The protein below binds the small molecule below.
Small molecule (SMILES): COc1ccc(/C=C2\SC(=O)N(CC(=O)O)C2=O)cc1

Sequence of chain 1.B:
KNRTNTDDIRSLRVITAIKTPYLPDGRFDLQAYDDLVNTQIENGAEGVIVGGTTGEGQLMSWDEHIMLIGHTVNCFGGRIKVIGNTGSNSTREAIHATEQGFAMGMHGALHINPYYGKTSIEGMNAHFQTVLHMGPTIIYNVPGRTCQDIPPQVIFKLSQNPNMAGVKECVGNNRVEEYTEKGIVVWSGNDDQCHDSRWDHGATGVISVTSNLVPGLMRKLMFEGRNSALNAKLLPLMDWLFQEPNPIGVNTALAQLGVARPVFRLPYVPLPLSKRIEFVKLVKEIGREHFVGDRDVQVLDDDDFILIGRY

Sequence of chain 2.B:
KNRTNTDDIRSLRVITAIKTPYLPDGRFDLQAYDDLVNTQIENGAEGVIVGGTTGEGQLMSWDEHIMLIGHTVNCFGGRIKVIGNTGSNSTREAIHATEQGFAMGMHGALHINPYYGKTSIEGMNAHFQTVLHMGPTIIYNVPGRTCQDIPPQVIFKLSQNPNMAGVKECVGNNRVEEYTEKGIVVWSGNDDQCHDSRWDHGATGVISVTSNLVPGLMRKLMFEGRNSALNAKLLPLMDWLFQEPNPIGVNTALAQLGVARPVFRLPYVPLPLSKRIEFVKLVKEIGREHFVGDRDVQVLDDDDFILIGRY

Binding-site contacts:
Ligand atom O1 contacts residue GLU120 of chain 1.B at 3.4 Å.
Ligand atom C4 contacts residue ASP90 of chain 2.B at 4.1 Å.
Ligand atom S1 contacts residue YXP1 of chain 2.H at 3.8 Å.
Ligand atom O4 contacts residue SER88 of chain 1.A at 3.1 Å (h-bond).
Ligand atom O4 contacts residue ASP90 of chain 1.A at 2.9 Å (salt-bridge).
Ligand atom O3 contacts residue YXP1 of chain 2.H at 4.0 Å.
Ligand atom C1 contacts residue TRP89 of chain 1.B at 3.4 Å (hydrophobic).
Ligand atom C10 contacts residue SER88 of chain 1.A at 4.0 Å.
Ligand atom C8 contacts residue YXP1 of chain 2.H at 3.5 Å.
Ligand atom N1 contacts residue ASP90 of chain 1.A at 3.6 Å.
Ligand atom S1 contacts residue SER88 of chain 1.A at 3.9 Å.
Ligand atom C11 contacts residue YXP1 of chain 2.H at 3.4 Å.
Ligand atom C1 contacts residue GLU120 of chain 1.B at 3.6 Å.
Ligand atom C9 contacts residue YXP1 of chain 2.H at 3.1 Å.
Ligand atom C10 contacts residue ASP90 of chain 1.A at 2.9 Å.
Ligand atom C1 contacts residue ALA124 of chain 1.B at 4.1 Å (hydrophobic).
Ligand atom O5 contacts residue YXP1 of chain 2.H at 3.3 Å.
Ligand atom C11 contacts residue ASP90 of chain 1.A at 3.8 Å.
Ligand atom C12 contacts residue YXP1 of chain 2.H at 3.5 Å.
Ligand atom C7 contacts residue SER88 of chain 1.A at 4.0 Å.
Ligand atom C13 contacts residue YXP1 of chain 2.H at 3.8 Å.
Ligand atom O1 contacts residue HIS123 of chain 1.B at 3.6 Å.
Ligand atom C5 contacts residue YXP1 of chain 2.H at 3.3 Å.
Ligand atom O4 contacts residue GLN127 of chain 2.A at 4.0 Å.
Ligand atom C7 contacts residue YXP1 of chain 2.H at 3.5 Å.
Ligand atom C9 contacts residue ASP90 of chain 1.A at 3.4 Å.
Ligand atom C3 contacts residue YXP1 of chain 2.H at 3.9 Å.
Ligand atom C13 contacts residue HIS123 of chain 1.B at 3.7 Å.
Ligand atom O3 contacts residue ASP90 of chain 1.A at 3.2 Å (salt-bridge).
Ligand atom S1 contacts residue ARG119 of chain 1.B at 3.5 Å (salt-bridge).
Ligand atom C3 contacts residue TRP89 of chain 1.B at 4.0 Å (hydrophobic).
Ligand atom C2 contacts residue GLU120 of chain 1.B at 4.1 Å.
Ligand atom O3 contacts residue GLN127 of chain 2.A at 3.1 Å (h-bond).
Ligand atom O2 contacts residue YXP1 of chain 2.H at 3.7 Å.
Ligand atom C6 contacts residue YXP1 of chain 2.H at 3.3 Å.
Ligand atom C2 contacts residue YXP1 of chain 2.H at 4.0 Å.
Ligand atom C4 contacts residue YXP1 of chain 2.H at 3.6 Å.
Ligand atom N1 contacts residue YXP1 of chain 2.H at 3.6 Å.
Ligand atom O5 contacts residue ASP90 of chain 1.A at 3.6 Å.
Ligand atom C10 contacts residue GLN127 of chain 2.A at 3.9 Å.

Sequence of chain 2.A:
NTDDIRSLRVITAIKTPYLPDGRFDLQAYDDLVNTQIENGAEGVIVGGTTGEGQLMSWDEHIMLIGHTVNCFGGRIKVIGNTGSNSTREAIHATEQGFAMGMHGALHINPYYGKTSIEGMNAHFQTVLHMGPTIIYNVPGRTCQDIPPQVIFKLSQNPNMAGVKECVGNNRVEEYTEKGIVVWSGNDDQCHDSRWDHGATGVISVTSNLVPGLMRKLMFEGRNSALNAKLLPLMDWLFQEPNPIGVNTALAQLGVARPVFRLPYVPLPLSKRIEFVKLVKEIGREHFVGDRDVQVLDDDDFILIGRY

Sequence of chain 1.A:
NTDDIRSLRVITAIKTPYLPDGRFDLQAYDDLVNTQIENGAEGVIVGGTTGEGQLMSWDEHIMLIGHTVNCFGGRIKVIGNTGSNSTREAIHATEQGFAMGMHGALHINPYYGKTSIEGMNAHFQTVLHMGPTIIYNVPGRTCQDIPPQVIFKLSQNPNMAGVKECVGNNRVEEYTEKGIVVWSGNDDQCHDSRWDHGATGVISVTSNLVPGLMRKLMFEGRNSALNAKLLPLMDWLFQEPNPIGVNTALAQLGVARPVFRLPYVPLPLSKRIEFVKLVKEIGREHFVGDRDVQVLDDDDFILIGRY